Binding-site contacts:
Ligand atom O2B contacts residue MG1 of chain 1.D at 2.0 Å.
Ligand atom O3A contacts residue ARG44 of chain 1.A at 2.9 Å (salt-bridge).
Ligand atom O2B contacts residue ASP41 of chain 1.A at 2.9 Å (salt-bridge).
Ligand atom O1A contacts residue ARG92 of chain 1.A at 2.9 Å (salt-bridge).
Ligand atom C6 contacts residue ALA84 of chain 1.A at 3.1 Å (hydrophobic).
Ligand atom C19 contacts residue PHE161 of chain 1.A at 1.5 Å (hydrophobic).
Ligand atom O3B contacts residue ARG44 of chain 1.A at 2.9 Å (salt-bridge).
Ligand atom C7 contacts residue ASN43 of chain 1.A at 3.1 Å.
Ligand atom C18 contacts residue ALA104 of chain 1.A at 3.6 Å (hydrophobic).
Ligand atom O1B contacts residue GLY42 of chain 1.A at 3.4 Å.
Ligand atom C10 contacts residue HIS58 of chain 1.A at 3.1 Å.
Ligand atom O1A contacts residue ARG44 of chain 1.A at 3.2 Å (salt-bridge).
Ligand atom C20 contacts residue PHE161 of chain 1.A at 3.3 Å (hydrophobic).
Ligand atom O2B contacts residue ARG45 of chain 1.A at 2.8 Å (salt-bridge).
Ligand atom S1 contacts residue GLY42 of chain 1.A at 3.4 Å (h-bond).
Ligand atom C14 contacts residue ALA84 of chain 1.A at 3.6 Å (hydrophobic).
Ligand atom C10 contacts residue ASN43 of chain 1.A at 3.5 Å.
Ligand atom O1B contacts residue ARG44 of chain 1.A at 3.4 Å (salt-bridge).
Ligand atom O3A contacts residue GLY42 of chain 1.A at 3.5 Å.
Ligand atom C10 contacts residue GLY61 of chain 1.A at 3.4 Å.
Ligand atom PA contacts residue MG1 of chain 1.D at 3.1 Å.
Ligand atom PB contacts residue MG1 of chain 1.D at 3.1 Å.
Ligand atom C2 contacts residue MET40 of chain 1.A at 3.1 Å (hydrophobic).
Ligand atom O1A contacts residue HIS58 of chain 1.A at 3.1 Å.
Ligand atom O3A contacts residue ASN43 of chain 1.A at 3.1 Å (h-bond).
Ligand atom C20 contacts residue LEU100 of chain 1.A at 3.2 Å (hydrophobic).
Ligand atom C18 contacts residue PHE161 of chain 1.A at 2.7 Å (hydrophobic).
Ligand atom S1 contacts residue ASP41 of chain 1.A at 3.5 Å (salt-bridge).
Ligand atom O2A contacts residue MG1 of chain 1.D at 2.1 Å.
Ligand atom C10 contacts residue PHE62 of chain 1.A at 3.5 Å (hydrophobic).
Ligand atom O2A contacts residue ASP41 of chain 1.A at 3.4 Å (salt-bridge).
Ligand atom O1B contacts residue ARG45 of chain 1.A at 2.8 Å (salt-bridge).
Ligand atom C15 contacts residue PHE62 of chain 1.A at 3.5 Å (hydrophobic).
Ligand atom O3A contacts residue MG1 of chain 1.D at 3.4 Å.
Ligand atom S1 contacts residue ASN43 of chain 1.A at 3.4 Å (h-bond).
Ligand atom C5 contacts residue ALA84 of chain 1.A at 2.9 Å (hydrophobic).
Ligand atom C1 contacts residue MET40 of chain 1.A at 3.2 Å (hydrophobic).
Ligand atom O2A contacts residue ARG92 of chain 1.A at 2.9 Å (salt-bridge).
Ligand atom C9 contacts residue MET40 of chain 1.A at 3.5 Å (hydrophobic).
Ligand atom C4 contacts residue ARG92 of chain 1.A at 3.2 Å.

A small-molecule ligand and the protein it binds are described below.
Small molecule (SMILES): CC(C)=CCC/C(C)=C/CCC(C)=CCCC(C)=CCS[P](=O)(O)OP(=O)(O)O

Sequence of chain 1.A:
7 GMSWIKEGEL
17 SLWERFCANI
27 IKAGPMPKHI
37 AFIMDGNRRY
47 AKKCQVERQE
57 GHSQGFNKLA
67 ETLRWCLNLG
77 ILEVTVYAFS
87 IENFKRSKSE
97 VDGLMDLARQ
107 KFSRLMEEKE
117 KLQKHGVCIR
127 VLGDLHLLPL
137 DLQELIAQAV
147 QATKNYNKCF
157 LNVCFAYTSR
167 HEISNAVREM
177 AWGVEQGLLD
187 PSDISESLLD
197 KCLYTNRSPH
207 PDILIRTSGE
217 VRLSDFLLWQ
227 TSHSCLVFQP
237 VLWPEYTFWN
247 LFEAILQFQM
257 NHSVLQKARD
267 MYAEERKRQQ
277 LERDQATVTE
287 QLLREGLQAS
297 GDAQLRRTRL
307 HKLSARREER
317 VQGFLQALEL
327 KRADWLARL